Sequence of chain 19.F:
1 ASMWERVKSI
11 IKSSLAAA

Sequence of chain 60.C:
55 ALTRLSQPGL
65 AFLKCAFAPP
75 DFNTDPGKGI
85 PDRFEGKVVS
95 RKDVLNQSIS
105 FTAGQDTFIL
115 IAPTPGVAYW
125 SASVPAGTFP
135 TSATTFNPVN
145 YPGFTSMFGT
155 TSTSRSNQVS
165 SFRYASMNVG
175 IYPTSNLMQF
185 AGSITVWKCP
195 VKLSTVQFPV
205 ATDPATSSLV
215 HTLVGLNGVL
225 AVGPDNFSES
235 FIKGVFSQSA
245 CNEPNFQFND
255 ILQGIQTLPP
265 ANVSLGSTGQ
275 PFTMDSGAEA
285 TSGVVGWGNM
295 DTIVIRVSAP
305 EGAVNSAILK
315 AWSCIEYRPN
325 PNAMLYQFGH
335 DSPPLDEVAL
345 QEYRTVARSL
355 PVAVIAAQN

Binding-site contacts:
Ligand atom N3 contacts residue U1 of chain 60.G at 3.8 Å.
Ligand atom O4 contacts residue U5 of chain 60.G at 2.8 Å (h-bond).
Ligand atom C2 contacts residue C6 of chain 60.G at 3.4 Å.
Ligand atom N3 contacts residue C6 of chain 60.G at 3.2 Å (h-bond).
Ligand atom N1 contacts residue U2 of chain 60.G at 2.8 Å.
Ligand atom C2 contacts residue U2 of chain 60.G at 3.6 Å.
Ligand atom C6 contacts residue A4 of chain 60.G at 3.7 Å.
Ligand atom N1 contacts residue U5 of chain 60.G at 3.7 Å.
Ligand atom O4 contacts residue A4 of chain 60.G at 2.6 Å (h-bond).
Ligand atom OP1 contacts residue LYS68 of chain 19.C at 3.2 Å (salt-bridge).
Ligand atom O2 contacts residue GLN61 of chain 19.C at 3.9 Å.
Ligand atom N3 contacts residue A4 of chain 60.G at 3.8 Å.
Ligand atom C5 contacts residue A4 of chain 60.G at 2.8 Å.
Ligand atom C2 contacts residue U1 of chain 60.G at 3.9 Å.
Ligand atom O2 contacts residue C6 of chain 60.G at 2.9 Å (h-bond).
Ligand atom C4 contacts residue A4 of chain 60.G at 3.2 Å.
Ligand atom OP1 contacts residue LEU56 of chain 19.C at 2.8 Å.
Ligand atom OP1 contacts residue LYS8 of chain 19.F at 3.1 Å.
Ligand atom N3 contacts residue U2 of chain 60.G at 3.6 Å.
Ligand atom O2 contacts residue U1 of chain 60.G at 2.9 Å (h-bond).
Ligand atom C5 contacts residue U5 of chain 60.G at 3.9 Å.
Ligand atom O2' contacts residue THR57 of chain 19.C at 3.2 Å.
Ligand atom OP1 contacts residue PHE76 of chain 19.C at 3.7 Å.
Ligand atom N3 contacts residue U5 of chain 60.G at 3.6 Å.
Ligand atom O2 contacts residue U2 of chain 60.G at 3.6 Å.
Ligand atom N1 contacts residue U3 of chain 60.G at 3.8 Å.
Ligand atom C4 contacts residue U1 of chain 60.G at 3.7 Å.
Ligand atom C6 contacts residue U5 of chain 60.G at 3.6 Å.
Ligand atom C2 contacts residue U3 of chain 60.G at 3.8 Å.
Ligand atom O2' contacts residue LEU64 of chain 19.C at 3.9 Å.
Ligand atom N3 contacts residue GLN61 of chain 19.C at 3.6 Å.
Ligand atom C4 contacts residue U5 of chain 60.G at 3.7 Å.
Ligand atom O4 contacts residue U1 of chain 60.G at 2.8 Å (h-bond).
Ligand atom C2 contacts residue GLN61 of chain 19.C at 3.9 Å.
Ligand atom C2 contacts residue A4 of chain 60.G at 3.9 Å.
Ligand atom OP1 contacts residue LYS12 of chain 19.F at 3.9 Å.
Ligand atom C6 contacts residue U2 of chain 60.G at 3.4 Å.
Ligand atom N3 contacts residue U1 of chain 60.G at 3.9 Å.
Ligand atom OP2 contacts residue LYS8 of chain 19.F at 3.8 Å.
Ligand atom N6 contacts residue U2 of chain 60.G at 2.6 Å (h-bond).

Sequence of chain 19.C:
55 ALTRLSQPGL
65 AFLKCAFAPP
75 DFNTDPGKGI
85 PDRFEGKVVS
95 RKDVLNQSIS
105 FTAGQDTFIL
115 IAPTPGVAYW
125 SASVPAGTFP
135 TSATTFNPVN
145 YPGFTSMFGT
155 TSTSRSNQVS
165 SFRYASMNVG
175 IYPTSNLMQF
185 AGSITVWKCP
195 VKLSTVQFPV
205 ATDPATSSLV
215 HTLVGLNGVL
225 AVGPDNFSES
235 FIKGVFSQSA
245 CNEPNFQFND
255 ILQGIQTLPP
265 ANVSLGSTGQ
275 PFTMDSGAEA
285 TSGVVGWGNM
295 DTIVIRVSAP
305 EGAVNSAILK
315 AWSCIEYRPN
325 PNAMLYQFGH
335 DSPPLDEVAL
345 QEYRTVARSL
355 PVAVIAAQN

The protein below binds the small molecule below.
Small molecule (SMILES): Nc1ccn([C@@H]2O[C@H](CO[P](=O)(O)O[C@H]3[C@@H](O)[C@H](n4ccc(=O)[nH]c4=O)O[C@@H]3CO[P](=O)(O)O[C@H]3[C@@H](O)[C@H](n4cnc5c(N)ncnc54)O[C@@H]3CO)[C@@H](O[P](=O)(O)OC[C@H]3O[C@@H](n4ccc(=O)[nH]c4=O)[C@H](O)[C@@H]3O)[C@H]2O)c(=O)n1.O=c1ccn([C@@H]2O[C@H](CO[P](=O)(O)O[C@H]3[C@@H](O)[C@H](n4ccc(=O)[nH]c4=O)O[C@@H]3CO[P](=O)(O)O[C@H]3[C@@H](O)[C@H](n4ccc(=O)[nH]c4=O)O[C@@H]3CO)[C@@H](O)[C@H]2O)c(=O)[nH]1